Sequence of chain 1.A:
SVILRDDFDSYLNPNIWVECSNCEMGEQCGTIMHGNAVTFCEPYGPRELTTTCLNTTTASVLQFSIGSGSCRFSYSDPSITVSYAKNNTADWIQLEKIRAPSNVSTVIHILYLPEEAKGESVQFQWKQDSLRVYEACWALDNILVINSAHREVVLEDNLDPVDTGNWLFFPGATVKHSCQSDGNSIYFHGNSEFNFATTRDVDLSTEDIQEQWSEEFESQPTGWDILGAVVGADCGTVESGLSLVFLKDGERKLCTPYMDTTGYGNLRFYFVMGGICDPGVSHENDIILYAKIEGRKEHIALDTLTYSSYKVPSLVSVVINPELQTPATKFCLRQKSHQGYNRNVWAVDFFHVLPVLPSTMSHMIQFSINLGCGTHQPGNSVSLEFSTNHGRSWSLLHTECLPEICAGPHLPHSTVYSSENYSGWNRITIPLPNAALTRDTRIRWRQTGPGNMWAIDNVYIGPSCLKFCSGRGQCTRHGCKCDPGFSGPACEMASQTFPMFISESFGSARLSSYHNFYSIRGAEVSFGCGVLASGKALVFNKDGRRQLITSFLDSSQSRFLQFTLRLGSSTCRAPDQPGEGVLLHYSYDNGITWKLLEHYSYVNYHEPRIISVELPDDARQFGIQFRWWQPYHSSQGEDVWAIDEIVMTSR

Binding-site contacts:
Ligand atom C1 contacts residue SER114 of chain 1.A at 3.9 Å.
Ligand atom C7 contacts residue ASN112 of chain 1.A at 3.9 Å.
Ligand atom C4 contacts residue ASN112 of chain 1.A at 4.3 Å.
Ligand atom C3 contacts residue ASN112 of chain 1.A at 3.8 Å.
Ligand atom N2 contacts residue ASN112 of chain 1.A at 2.9 Å (h-bond).
Ligand atom C1 contacts residue ASN112 of chain 1.A at 1.5 Å.
Ligand atom C5 contacts residue ASN112 of chain 1.A at 3.6 Å.
Ligand atom N2 contacts residue SER114 of chain 1.A at 2.8 Å (h-bond).
Ligand atom C7 contacts residue SER114 of chain 1.A at 3.4 Å.
Ligand atom C8 contacts residue VAL113 of chain 1.A at 4.0 Å (hydrophobic).
Ligand atom C2 contacts residue SER114 of chain 1.A at 3.9 Å.
Ligand atom O7 contacts residue ASN112 of chain 1.A at 4.3 Å.
Ligand atom C2 contacts residue ASN112 of chain 1.A at 2.6 Å.
Ligand atom C8 contacts residue SER114 of chain 1.A at 3.2 Å.
Ligand atom O5 contacts residue ASN112 of chain 1.A at 2.5 Å (h-bond).

This small molecule binds to this protein.
Small molecule (SMILES): CC(=O)N[C@@H]1[C@@H](O)[C@H](O)[C@@H](CO)O[C@H]1O